The small molecule below binds the protein below.
Small molecule (SMILES): Nc1ccn([C@@H]2O[C@H](CO[P](=O)(O)O[C@H]3[C@@H](O)[C@H](n4ccc(=O)[nH]c4=O)O[C@@H]3COP(=O)=O)[C@@H](O)[C@H]2O)c(=O)n1

Binding-site contacts:
Ligand atom C2 contacts residue TYR80 of chain 1.K at 4.3 Å (hydrophobic).
Ligand atom O2' contacts residue ARG109 of chain 1.K at 4.0 Å.
Ligand atom C2 contacts residue ARG66 of chain 1.K at 4.1 Å.
Ligand atom N4 contacts residue ARG66 of chain 1.K at 3.2 Å (salt-bridge).
Ligand atom O2 contacts residue GLU108 of chain 1.K at 4.3 Å.
Ligand atom N1 contacts residue TYR80 of chain 1.K at 4.1 Å.
Ligand atom O4 contacts residue GLU108 of chain 1.K at 3.0 Å (salt-bridge).
Ligand atom O4' contacts residue LEU58 of chain 1.K at 3.7 Å.
Ligand atom C6 contacts residue TYR110 of chain 1.K at 4.0 Å (hydrophobic).
Ligand atom C5' contacts residue PHE62 of chain 1.K at 3.8 Å (hydrophobic).
Ligand atom O4' contacts residue TYR80 of chain 1.K at 4.1 Å.
Ligand atom C1' contacts residue TYR110 of chain 1.K at 4.4 Å (hydrophobic).
Ligand atom C5 contacts residue TYR80 of chain 1.K at 4.1 Å (hydrophobic).
Ligand atom C4 contacts residue ALA74 of chain 1.K at 4.0 Å (hydrophobic).
Ligand atom O3' contacts residue TYR110 of chain 1.K at 4.0 Å.
Ligand atom C4 contacts residue TYR80 of chain 1.K at 4.4 Å (hydrophobic).
Ligand atom N3 contacts residue ARG66 of chain 1.K at 3.2 Å (salt-bridge).
Ligand atom C6 contacts residue TYR80 of chain 1.K at 4.3 Å (hydrophobic).
Ligand atom C4' contacts residue PHE62 of chain 1.K at 3.7 Å (hydrophobic).
Ligand atom N4 contacts residue GLY75 of chain 1.K at 4.0 Å.
Ligand atom O4' contacts residue PHE62 of chain 1.K at 3.6 Å.
Ligand atom N4 contacts residue ALA74 of chain 1.K at 3.5 Å.
Ligand atom N4 contacts residue TYR110 of chain 1.K at 4.3 Å.
Ligand atom C4 contacts residue TYR110 of chain 1.K at 4.2 Å (hydrophobic).
Ligand atom N3 contacts residue GLU108 of chain 1.K at 3.5 Å.
Ligand atom O2 contacts residue TYR110 of chain 1.K at 3.5 Å.
Ligand atom C5 contacts residue PHE64 of chain 1.K at 3.6 Å (hydrophobic).
Ligand atom O5' contacts residue PHE62 of chain 1.K at 3.6 Å.
Ligand atom C4 contacts residue PHE64 of chain 1.K at 4.3 Å (hydrophobic).
Ligand atom N3 contacts residue ALA74 of chain 1.K at 3.5 Å.
Ligand atom O2 contacts residue TYR80 of chain 1.K at 4.3 Å.
Ligand atom OP2 contacts residue TYR110 of chain 1.K at 3.6 Å.
Ligand atom C4 contacts residue GLU108 of chain 1.K at 3.8 Å.
Ligand atom C6 contacts residue PHE64 of chain 1.K at 4.0 Å (hydrophobic).
Ligand atom C5 contacts residue TYR110 of chain 1.K at 3.4 Å (hydrophobic).
Ligand atom N4 contacts residue ASP78 of chain 1.K at 4.4 Å.
Ligand atom C4 contacts residue ARG66 of chain 1.K at 3.5 Å.
Ligand atom OP2 contacts residue PHE62 of chain 1.K at 3.6 Å.
Ligand atom O2' contacts residue TYR110 of chain 1.K at 3.9 Å.
Ligand atom O2 contacts residue ARG109 of chain 1.K at 3.7 Å.

Sequence of chain 1.K:
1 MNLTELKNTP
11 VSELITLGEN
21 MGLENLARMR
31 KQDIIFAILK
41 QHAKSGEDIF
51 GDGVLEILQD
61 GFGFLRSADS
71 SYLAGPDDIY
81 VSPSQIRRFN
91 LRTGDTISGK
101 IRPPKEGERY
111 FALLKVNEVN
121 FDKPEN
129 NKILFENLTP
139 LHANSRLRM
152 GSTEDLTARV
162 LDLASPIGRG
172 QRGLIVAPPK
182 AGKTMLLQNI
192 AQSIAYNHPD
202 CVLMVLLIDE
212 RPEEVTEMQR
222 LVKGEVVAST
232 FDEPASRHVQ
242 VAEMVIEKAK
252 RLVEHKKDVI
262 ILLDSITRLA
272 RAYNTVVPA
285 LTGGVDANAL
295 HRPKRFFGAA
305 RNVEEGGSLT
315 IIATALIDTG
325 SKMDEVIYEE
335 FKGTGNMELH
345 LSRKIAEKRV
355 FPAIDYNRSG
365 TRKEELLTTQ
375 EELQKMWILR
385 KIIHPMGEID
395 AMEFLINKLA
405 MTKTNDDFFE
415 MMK